Binding-site contacts:
Ligand atom C8 contacts residue ASN528 of chain 1.A at 4.4 Å.
Ligand atom C4 contacts residue ASN528 of chain 1.A at 4.2 Å.
Ligand atom C8 contacts residue SER402 of chain 1.A at 3.5 Å.
Ligand atom O3 contacts residue SER402 of chain 1.A at 3.7 Å.
Ligand atom C2 contacts residue ASN528 of chain 1.A at 2.5 Å.
Ligand atom O7 contacts residue ASN528 of chain 1.A at 3.0 Å (h-bond).
Ligand atom C8 contacts residue SER527 of chain 1.A at 4.1 Å.
Ligand atom N2 contacts residue ASN528 of chain 1.A at 2.9 Å (h-bond).
Ligand atom C8 contacts residue ASP525 of chain 1.A at 3.5 Å.
Ligand atom C5 contacts residue ASN528 of chain 1.A at 3.7 Å.
Ligand atom C3 contacts residue SER402 of chain 1.A at 4.5 Å.
Ligand atom N2 contacts residue SER402 of chain 1.A at 3.8 Å.
Ligand atom C3 contacts residue ASN528 of chain 1.A at 3.8 Å.
Ligand atom C1 contacts residue ASN528 of chain 1.A at 1.4 Å.
Ligand atom C7 contacts residue SER402 of chain 1.A at 4.1 Å.
Ligand atom C7 contacts residue ASN528 of chain 1.A at 3.1 Å.
Ligand atom O5 contacts residue ASN528 of chain 1.A at 2.4 Å (h-bond).

This small molecule binds to this protein.
Small molecule (SMILES): CC(=O)N[C@@H]1[C@@H](O)[C@H](O)[C@@H](CO)O[C@H]1O

Sequence of chain 1.A:
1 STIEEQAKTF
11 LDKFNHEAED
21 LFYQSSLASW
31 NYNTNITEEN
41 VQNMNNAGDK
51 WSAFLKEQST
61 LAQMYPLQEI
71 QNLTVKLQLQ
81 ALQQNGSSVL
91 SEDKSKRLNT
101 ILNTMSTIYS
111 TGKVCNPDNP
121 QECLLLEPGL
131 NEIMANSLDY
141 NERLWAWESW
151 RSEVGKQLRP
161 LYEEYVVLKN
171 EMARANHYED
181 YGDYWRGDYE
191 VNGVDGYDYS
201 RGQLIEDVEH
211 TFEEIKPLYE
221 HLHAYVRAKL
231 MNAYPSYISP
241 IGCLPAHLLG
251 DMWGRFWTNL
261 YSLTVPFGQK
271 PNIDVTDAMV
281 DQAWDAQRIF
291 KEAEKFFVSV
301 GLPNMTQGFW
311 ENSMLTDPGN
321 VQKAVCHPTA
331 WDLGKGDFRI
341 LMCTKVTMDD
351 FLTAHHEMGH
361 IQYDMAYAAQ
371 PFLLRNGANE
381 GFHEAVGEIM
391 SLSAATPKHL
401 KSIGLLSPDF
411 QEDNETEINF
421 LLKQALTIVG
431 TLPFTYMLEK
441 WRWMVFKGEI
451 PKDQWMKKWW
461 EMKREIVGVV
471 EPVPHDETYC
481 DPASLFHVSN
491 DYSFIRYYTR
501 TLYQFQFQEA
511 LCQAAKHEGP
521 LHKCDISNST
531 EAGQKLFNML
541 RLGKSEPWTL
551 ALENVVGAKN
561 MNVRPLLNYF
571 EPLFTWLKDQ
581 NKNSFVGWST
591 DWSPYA